Binding-site contacts:
Ligand atom C14 contacts residue LEU96 of chain 1.A at 3.9 Å (hydrophobic).
Ligand atom N13 contacts residue TRP34 of chain 1.A at 3.4 Å.
Ligand atom CL10 contacts residue ASN20 of chain 1.A at 3.4 Å.
Ligand atom N13 contacts residue SER35 of chain 1.A at 2.7 Å (h-bond).
Ligand atom C12 contacts residue SER35 of chain 1.A at 4.0 Å.
Ligand atom N19 contacts residue ASP133 of chain 1.A at 3.4 Å.
Ligand atom C04 contacts residue ASN20 of chain 1.A at 3.2 Å.
Ligand atom C14 contacts residue SER35 of chain 1.A at 3.3 Å.
Ligand atom C14 contacts residue ASN24 of chain 1.A at 3.7 Å.
Ligand atom C03 contacts residue ASN20 of chain 1.A at 3.1 Å.
Ligand atom N08 contacts residue ASN20 of chain 1.A at 3.0 Å (h-bond).
Ligand atom CL10 contacts residue VAL86 of chain 1.A at 3.9 Å.
Ligand atom C17 contacts residue ASP133 of chain 1.A at 3.3 Å.
Ligand atom CL01 contacts residue ALA89 of chain 1.A at 3.5 Å.
Ligand atom N11 contacts residue ASN24 of chain 1.A at 2.9 Å (h-bond).
Ligand atom S20 contacts residue ASP133 of chain 1.A at 3.9 Å.
Ligand atom CL10 contacts residue PRO88 of chain 1.A at 3.6 Å.
Ligand atom CL10 contacts residue ASN21 of chain 1.A at 2.8 Å.
Ligand atom C09 contacts residue ASN24 of chain 1.A at 3.3 Å.
Ligand atom C15 contacts residue LYS18 of chain 1.A at 3.9 Å.
Ligand atom CL10 contacts residue ASN24 of chain 1.A at 3.0 Å.
Ligand atom O23 contacts residue ASP133 of chain 1.A at 2.8 Å (salt-bridge).
Ligand atom N06 contacts residue LYS18 of chain 1.A at 3.0 Å (salt-bridge).
Ligand atom C12 contacts residue TRP34 of chain 1.A at 3.7 Å (hydrophobic).
Ligand atom O21 contacts residue LYS18 of chain 1.A at 3.9 Å.
Ligand atom C17 contacts residue LYS18 of chain 1.A at 3.3 Å.
Ligand atom O23 contacts residue ARG132 of chain 1.A at 3.7 Å.
Ligand atom C07 contacts residue LYS18 of chain 1.A at 3.4 Å.
Ligand atom C14 contacts residue TRP34 of chain 1.A at 3.7 Å (hydrophobic).
Ligand atom N08 contacts residue SER19 of chain 1.A at 3.6 Å.
Ligand atom C05 contacts residue LYS18 of chain 1.A at 3.1 Å.
Ligand atom N16 contacts residue LYS18 of chain 1.A at 3.8 Å.
Ligand atom CL01 contacts residue PRO88 of chain 1.A at 3.7 Å.
Ligand atom CL01 contacts residue MET91 of chain 1.A at 3.7 Å.
Ligand atom C09 contacts residue ASN20 of chain 1.A at 3.5 Å.
Ligand atom N13 contacts residue LEU96 of chain 1.A at 3.7 Å.
Ligand atom C09 contacts residue SER19 of chain 1.A at 3.6 Å.
Ligand atom C05 contacts residue ASN20 of chain 1.A at 3.1 Å.
Ligand atom C14 contacts residue TRP85 of chain 1.A at 3.6 Å (hydrophobic).
Ligand atom CL10 contacts residue SER19 of chain 1.A at 3.6 Å.

Sequence of chain 1.A:
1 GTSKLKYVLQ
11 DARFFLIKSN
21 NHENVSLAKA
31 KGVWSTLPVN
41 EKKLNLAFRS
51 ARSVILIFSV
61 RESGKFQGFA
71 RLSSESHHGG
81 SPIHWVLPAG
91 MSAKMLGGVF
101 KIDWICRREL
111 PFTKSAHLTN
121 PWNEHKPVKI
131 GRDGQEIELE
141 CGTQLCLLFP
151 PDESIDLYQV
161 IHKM

This small molecule binds to this protein.
Small molecule (SMILES): CNc1nc(Cl)nc2c1ncn2Cc1cc(Cl)ccc1NS(C)(=O)=O